Binding-site contacts:
Ligand atom O8P contacts residue TYR292 of chain 1.D at 4.4 Å.
Ligand atom O2 contacts residue LYS288 of chain 1.C at 3.7 Å.
Ligand atom O1P contacts residue LYS177 of chain 1.C at 4.2 Å.
Ligand atom OPH contacts residue LYS289 of chain 1.C at 4.1 Å.
Ligand atom OPF contacts residue TYR297 of chain 1.C at 3.3 Å (h-bond).
Ligand atom P1 contacts residue LYS288 of chain 1.C at 4.1 Å.
Ligand atom O5 contacts residue LYS289 of chain 1.C at 2.9 Å (salt-bridge).
Ligand atom C1 contacts residue LYS288 of chain 1.C at 4.3 Å.
Ligand atom O9P contacts residue LYS289 of chain 1.C at 2.3 Å (salt-bridge).
Ligand atom P5 contacts residue LYS289 of chain 1.C at 3.3 Å.
Ligand atom O5 contacts residue TYR297 of chain 1.C at 4.2 Å.
Ligand atom C5 contacts residue LYS289 of chain 1.C at 4.1 Å.
Ligand atom O2P contacts residue LYS288 of chain 1.C at 3.6 Å (salt-bridge).
Ligand atom OPG contacts residue TYR297 of chain 1.C at 3.0 Å (h-bond).
Ligand atom C4 contacts residue LYS289 of chain 1.C at 4.2 Å.
Ligand atom OPH contacts residue HIS214 of chain 1.C at 3.9 Å.
Ligand atom OPG contacts residue LYS289 of chain 1.C at 2.5 Å (salt-bridge).
Ligand atom C6 contacts residue LYS288 of chain 1.C at 4.0 Å.
Ligand atom P4 contacts residue LYS289 of chain 1.C at 3.7 Å.
Ligand atom O9P contacts residue GLY293 of chain 1.C at 4.5 Å.
Ligand atom O1 contacts residue LYS288 of chain 1.C at 3.3 Å (salt-bridge).
Ligand atom P5 contacts residue TYR297 of chain 1.C at 3.6 Å.
Ligand atom O4 contacts residue LYS289 of chain 1.C at 3.9 Å.
Ligand atom O8P contacts residue HIS140 of chain 1.C at 4.2 Å.
Ligand atom O6 contacts residue LYS288 of chain 1.C at 3.8 Å.

Sequence of chain 1.C:
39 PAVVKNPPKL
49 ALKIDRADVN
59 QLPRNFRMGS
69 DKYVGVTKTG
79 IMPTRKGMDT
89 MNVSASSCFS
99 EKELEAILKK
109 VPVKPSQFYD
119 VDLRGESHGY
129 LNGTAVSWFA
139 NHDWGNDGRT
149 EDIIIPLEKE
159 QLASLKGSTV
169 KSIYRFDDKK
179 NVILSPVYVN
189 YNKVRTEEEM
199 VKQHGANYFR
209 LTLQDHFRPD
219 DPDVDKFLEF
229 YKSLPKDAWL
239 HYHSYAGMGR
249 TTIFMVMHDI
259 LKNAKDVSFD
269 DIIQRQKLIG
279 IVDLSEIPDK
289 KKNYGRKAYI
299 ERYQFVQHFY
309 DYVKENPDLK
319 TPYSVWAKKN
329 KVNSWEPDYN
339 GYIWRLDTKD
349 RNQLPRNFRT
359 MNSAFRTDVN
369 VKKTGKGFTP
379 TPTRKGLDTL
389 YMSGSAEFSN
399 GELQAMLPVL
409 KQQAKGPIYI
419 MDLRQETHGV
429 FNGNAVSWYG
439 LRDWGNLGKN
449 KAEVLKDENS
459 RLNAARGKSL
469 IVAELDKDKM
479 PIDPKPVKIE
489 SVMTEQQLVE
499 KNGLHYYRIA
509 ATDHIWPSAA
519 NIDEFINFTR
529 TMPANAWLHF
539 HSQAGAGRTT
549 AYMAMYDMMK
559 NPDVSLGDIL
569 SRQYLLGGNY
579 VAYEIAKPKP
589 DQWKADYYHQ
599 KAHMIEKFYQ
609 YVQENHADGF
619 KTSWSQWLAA

Sequence of chain 1.D:
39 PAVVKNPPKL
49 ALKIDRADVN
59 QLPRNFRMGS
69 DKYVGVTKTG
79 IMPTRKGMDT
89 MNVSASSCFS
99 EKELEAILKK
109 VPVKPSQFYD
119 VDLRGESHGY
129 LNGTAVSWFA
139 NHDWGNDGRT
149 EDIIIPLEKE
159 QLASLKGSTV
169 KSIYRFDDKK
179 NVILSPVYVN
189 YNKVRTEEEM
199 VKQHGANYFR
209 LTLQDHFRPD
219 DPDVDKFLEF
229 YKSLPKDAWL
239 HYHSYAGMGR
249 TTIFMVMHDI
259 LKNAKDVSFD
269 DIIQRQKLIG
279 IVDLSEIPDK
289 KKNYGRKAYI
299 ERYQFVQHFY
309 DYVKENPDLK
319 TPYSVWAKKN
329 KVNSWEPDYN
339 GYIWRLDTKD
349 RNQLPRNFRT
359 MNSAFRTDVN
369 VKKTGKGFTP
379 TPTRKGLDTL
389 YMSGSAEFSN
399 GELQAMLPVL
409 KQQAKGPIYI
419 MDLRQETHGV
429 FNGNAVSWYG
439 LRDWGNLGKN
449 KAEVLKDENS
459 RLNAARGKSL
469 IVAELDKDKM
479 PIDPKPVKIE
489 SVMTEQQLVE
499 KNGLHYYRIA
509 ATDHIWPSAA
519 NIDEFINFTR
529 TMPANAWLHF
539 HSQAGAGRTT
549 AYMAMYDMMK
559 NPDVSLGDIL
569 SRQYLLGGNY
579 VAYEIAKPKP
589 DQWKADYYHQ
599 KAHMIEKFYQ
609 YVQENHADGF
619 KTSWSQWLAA

This small molecule binds to this protein.
Small molecule (SMILES): O=P(O)(O)OC1[C@H](O)[C@H](OP(=O)(O)O)C(OP(=O)(O)O)[C@H](OP(=O)(O)O)[C@H]1O